Sequence of chain 3.G:
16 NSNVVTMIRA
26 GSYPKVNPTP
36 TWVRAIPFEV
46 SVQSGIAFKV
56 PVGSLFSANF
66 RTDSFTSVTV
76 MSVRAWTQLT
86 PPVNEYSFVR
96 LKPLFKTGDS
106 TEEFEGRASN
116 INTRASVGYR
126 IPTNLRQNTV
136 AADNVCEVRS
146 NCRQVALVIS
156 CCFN

Sequence of chain 4.G:
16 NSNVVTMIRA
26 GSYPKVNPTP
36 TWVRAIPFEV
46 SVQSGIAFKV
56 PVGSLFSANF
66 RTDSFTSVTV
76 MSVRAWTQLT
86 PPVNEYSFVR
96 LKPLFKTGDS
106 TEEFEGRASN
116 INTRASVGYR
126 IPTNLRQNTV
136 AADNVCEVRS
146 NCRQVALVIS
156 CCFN

Binding-site contacts:
Ligand atom O2 contacts residue ASN16 of chain 3.G at 2.6 Å (h-bond).
Ligand atom C4 contacts residue ARG125 of chain 4.G at 3.6 Å.
Ligand atom OP3 contacts residue SER77 of chain 4.G at 4.2 Å.
Ligand atom N1 contacts residue ASN16 of chain 3.G at 4.4 Å.
Ligand atom C5 contacts residue ARG125 of chain 4.G at 3.5 Å.
Ligand atom O5' contacts residue ARG125 of chain 4.G at 3.2 Å (salt-bridge).
Ligand atom O4 contacts residue SER17 of chain 3.G at 3.2 Å.
Ligand atom P contacts residue ILE23 of chain 3.G at 4.2 Å.
Ligand atom OP2 contacts residue SER77 of chain 4.G at 3.9 Å.
Ligand atom C5' contacts residue MET76 of chain 4.G at 4.3 Å (hydrophobic).
Ligand atom C6 contacts residue ARG125 of chain 4.G at 3.6 Å.
Ligand atom C4' contacts residue ARG125 of chain 4.G at 4.3 Å.
Ligand atom O4 contacts residue ASN16 of chain 3.G at 4.4 Å.
Ligand atom C5' contacts residue ARG125 of chain 4.G at 4.2 Å.
Ligand atom C5' contacts residue ARG131 of chain 4.G at 3.5 Å.
Ligand atom OP2 contacts residue ILE23 of chain 3.G at 4.0 Å.
Ligand atom OP3 contacts residue ILE23 of chain 3.G at 4.3 Å.
Ligand atom P contacts residue ARG125 of chain 4.G at 3.8 Å.
Ligand atom C4 contacts residue SER17 of chain 3.G at 4.1 Å.
Ligand atom O2 contacts residue ARG125 of chain 4.G at 4.0 Å.
Ligand atom N3 contacts residue ARG125 of chain 4.G at 3.7 Å.
Ligand atom OP2 contacts residue ARG131 of chain 4.G at 3.8 Å.
Ligand atom N3 contacts residue ASN16 of chain 3.G at 2.8 Å (h-bond).
Ligand atom OP3 contacts residue ARG125 of chain 4.G at 2.7 Å.
Ligand atom O4 contacts residue THR21 of chain 3.G at 4.1 Å.
Ligand atom OP1 contacts residue ARG131 of chain 4.G at 3.4 Å (salt-bridge).
Ligand atom N3 contacts residue SER17 of chain 3.G at 4.3 Å.
Ligand atom P contacts residue ARG131 of chain 4.G at 3.6 Å.
Ligand atom C2 contacts residue ASN16 of chain 3.G at 3.1 Å.
Ligand atom C2 contacts residue ARG125 of chain 4.G at 3.8 Å.
Ligand atom C1' contacts residue ARG125 of chain 4.G at 4.3 Å.
Ligand atom C4 contacts residue ASN16 of chain 3.G at 4.0 Å.
Ligand atom C2' contacts residue ARG125 of chain 4.G at 3.7 Å.
Ligand atom OP1 contacts residue ILE23 of chain 3.G at 3.6 Å.
Ligand atom O5' contacts residue ARG131 of chain 4.G at 2.9 Å (salt-bridge).
Ligand atom C3' contacts residue ARG125 of chain 4.G at 3.4 Å.
Ligand atom OP1 contacts residue ARG125 of chain 4.G at 2.9 Å (salt-bridge).
Ligand atom O3' contacts residue ARG125 of chain 4.G at 4.1 Å.
Ligand atom N1 contacts residue ARG125 of chain 4.G at 3.8 Å.
Ligand atom O4 contacts residue ARG125 of chain 4.G at 3.9 Å.

The small molecule below binds the protein below.
Small molecule (SMILES): CO[P](=O)(O)O[C@H]1[C@@H](O)[C@H](n2ccc(=O)[nH]c2=O)O[C@@H]1COP(=O)(O)O